Binding-site contacts:
Ligand atom O1 contacts residue VAL277 of chain 1.A at 4.0 Å.
Ligand atom C11 contacts residue ILE236 of chain 1.A at 4.1 Å (hydrophobic).
Ligand atom C5 contacts residue ILE236 of chain 1.A at 4.5 Å (hydrophobic).
Ligand atom O1 contacts residue TRP273 of chain 1.A at 3.1 Å (h-bond).
Ligand atom C3 contacts residue ILE236 of chain 1.A at 4.4 Å (hydrophobic).
Ligand atom C10 contacts residue VAL233 of chain 1.A at 3.9 Å (hydrophobic).
Ligand atom C9 contacts residue TRP230 of chain 1.A at 3.5 Å (hydrophobic).
Ligand atom C4 contacts residue ILE236 of chain 1.A at 4.4 Å (hydrophobic).
Ligand atom C6 contacts residue LEU234 of chain 1.A at 4.4 Å (hydrophobic).
Ligand atom C3 contacts residue VAL277 of chain 1.A at 4.1 Å (hydrophobic).
Ligand atom C7 contacts residue LEU234 of chain 1.A at 3.4 Å (hydrophobic).
Ligand atom C7 contacts residue HIS280 of chain 1.A at 3.4 Å.
Ligand atom C3 contacts residue TRP273 of chain 1.A at 3.9 Å (hydrophobic).
Ligand atom O3 contacts residue ILE236 of chain 1.A at 3.4 Å (h-bond).
Ligand atom C7 contacts residue LYS235 of chain 1.A at 4.3 Å.
Ligand atom C8 contacts residue HIS280 of chain 1.A at 3.5 Å.
Ligand atom C7 contacts residue VAL233 of chain 1.A at 4.4 Å (hydrophobic).
Ligand atom C6 contacts residue HIS280 of chain 1.A at 3.5 Å.
Ligand atom C9 contacts residue ILE236 of chain 1.A at 4.2 Å (hydrophobic).
Ligand atom C8 contacts residue VAL233 of chain 1.A at 3.4 Å (hydrophobic).
Ligand atom C11 contacts residue HIS280 of chain 1.A at 3.7 Å.
Ligand atom O2 contacts residue LYS235 of chain 1.A at 4.3 Å.
Ligand atom C8 contacts residue LYS235 of chain 1.A at 4.4 Å.
Ligand atom O1 contacts residue ILE236 of chain 1.A at 3.1 Å (h-bond).
Ligand atom O3 contacts residue LYS235 of chain 1.A at 4.1 Å.
Ligand atom N2 contacts residue HIS280 of chain 1.A at 3.9 Å.
Ligand atom C10 contacts residue ILE236 of chain 1.A at 3.5 Å (hydrophobic).
Ligand atom C10 contacts residue TRP230 of chain 1.A at 3.5 Å (hydrophobic).
Ligand atom C8 contacts residue LEU234 of chain 1.A at 3.7 Å (hydrophobic).
Ligand atom C9 contacts residue HIS280 of chain 1.A at 3.5 Å.
Ligand atom C10 contacts residue HIS280 of chain 1.A at 3.6 Å.
Ligand atom C9 contacts residue VAL233 of chain 1.A at 3.2 Å (hydrophobic).

This protein binds this small molecule.
Small molecule (SMILES): CC(CO)(CO)NC(=O)Nc1ccccc1

Sequence of chain 1.A:
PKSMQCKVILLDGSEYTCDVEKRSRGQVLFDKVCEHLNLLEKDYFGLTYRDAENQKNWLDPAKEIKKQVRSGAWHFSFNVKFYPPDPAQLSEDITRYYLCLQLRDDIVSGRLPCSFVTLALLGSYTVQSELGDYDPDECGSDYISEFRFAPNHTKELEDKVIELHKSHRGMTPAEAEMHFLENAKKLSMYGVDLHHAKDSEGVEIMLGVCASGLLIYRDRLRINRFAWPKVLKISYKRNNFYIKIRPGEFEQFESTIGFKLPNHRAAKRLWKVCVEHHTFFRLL